Binding-site contacts:
Ligand atom C15 contacts residue MET82 of chain 1.B at 3.5 Å (hydrophobic).
Ligand atom C5 contacts residue CYS85 of chain 1.B at 2.2 Å (hydrophobic).
Ligand atom O5 contacts residue LEU74 of chain 1.B at 3.6 Å.
Ligand atom C14 contacts residue GLN116 of chain 1.B at 3.9 Å.
Ligand atom O3 contacts residue CYS85 of chain 1.B at 4.1 Å.
Ligand atom C2 contacts residue ASN84 of chain 1.B at 3.9 Å.
Ligand atom C16 contacts residue ILE81 of chain 1.B at 4.0 Å (hydrophobic).
Ligand atom O12 contacts residue GLN116 of chain 1.B at 4.0 Å.
Ligand atom O3 contacts residue GLU86 of chain 1.B at 3.2 Å (salt-bridge).
Ligand atom O9 contacts residue LEU120 of chain 1.B at 3.3 Å.
Ligand atom O9 contacts residue GLN116 of chain 1.B at 2.1 Å (h-bond).
Ligand atom C2 contacts residue MET82 of chain 1.B at 3.3 Å (hydrophobic).
Ligand atom N8 contacts residue GLN116 of chain 1.B at 4.2 Å.
Ligand atom C1 contacts residue CYS85 of chain 1.B at 2.0 Å (hydrophobic).
Ligand atom C15 contacts residue ILE81 of chain 1.B at 4.1 Å (hydrophobic).
Ligand atom N4 contacts residue GLU87 of chain 1.B at 4.0 Å.
Ligand atom C1 contacts residue LEU74 of chain 1.B at 3.9 Å (hydrophobic).
Ligand atom C9 contacts residue GLN116 of chain 1.B at 2.9 Å.
Ligand atom C6 contacts residue GLU87 of chain 1.B at 3.1 Å.
Ligand atom C24 contacts residue MET82 of chain 1.B at 4.1 Å (hydrophobic).
Ligand atom C7 contacts residue GLU87 of chain 1.B at 3.3 Å.
Ligand atom C12 contacts residue GLN116 of chain 1.B at 3.8 Å.
Ligand atom C3 contacts residue GLU87 of chain 1.B at 4.2 Å.
Ligand atom C9 contacts residue LEU120 of chain 1.B at 4.2 Å (hydrophobic).
Ligand atom C3 contacts residue GLU86 of chain 1.B at 3.4 Å.
Ligand atom C5 contacts residue LEU74 of chain 1.B at 4.2 Å (hydrophobic).
Ligand atom O5 contacts residue CYS85 of chain 1.B at 2.8 Å (h-bond).
Ligand atom C6 contacts residue LEU120 of chain 1.B at 3.3 Å (hydrophobic).
Ligand atom C16 contacts residue MET82 of chain 1.B at 4.1 Å (hydrophobic).
Ligand atom O3 contacts residue GLU87 of chain 1.B at 3.7 Å.
Ligand atom C2 contacts residue GLU86 of chain 1.B at 3.4 Å.
Ligand atom C7 contacts residue LEU120 of chain 1.B at 3.3 Å (hydrophobic).
Ligand atom N4 contacts residue CYS85 of chain 1.B at 2.9 Å (h-bond).
Ligand atom C1 contacts residue MET82 of chain 1.B at 3.3 Å (hydrophobic).
Ligand atom C13 contacts residue GLN116 of chain 1.B at 3.2 Å.
Ligand atom C2 contacts residue CYS85 of chain 1.B at 2.7 Å (hydrophobic).
Ligand atom N8 contacts residue GLU87 of chain 1.B at 4.2 Å.
Ligand atom C3 contacts residue CYS85 of chain 1.B at 3.1 Å (hydrophobic).
Ligand atom C6 contacts residue CYS85 of chain 1.B at 4.0 Å (hydrophobic).
Ligand atom O5 contacts residue LEU120 of chain 1.B at 3.4 Å.

The protein below binds the small molecule below.
Small molecule (SMILES): CCN(CC)c1ccc2cc(C(=O)NC=CN3C(=O)CCC3=O)c(=O)oc2c1

Sequence of chain 1.B:
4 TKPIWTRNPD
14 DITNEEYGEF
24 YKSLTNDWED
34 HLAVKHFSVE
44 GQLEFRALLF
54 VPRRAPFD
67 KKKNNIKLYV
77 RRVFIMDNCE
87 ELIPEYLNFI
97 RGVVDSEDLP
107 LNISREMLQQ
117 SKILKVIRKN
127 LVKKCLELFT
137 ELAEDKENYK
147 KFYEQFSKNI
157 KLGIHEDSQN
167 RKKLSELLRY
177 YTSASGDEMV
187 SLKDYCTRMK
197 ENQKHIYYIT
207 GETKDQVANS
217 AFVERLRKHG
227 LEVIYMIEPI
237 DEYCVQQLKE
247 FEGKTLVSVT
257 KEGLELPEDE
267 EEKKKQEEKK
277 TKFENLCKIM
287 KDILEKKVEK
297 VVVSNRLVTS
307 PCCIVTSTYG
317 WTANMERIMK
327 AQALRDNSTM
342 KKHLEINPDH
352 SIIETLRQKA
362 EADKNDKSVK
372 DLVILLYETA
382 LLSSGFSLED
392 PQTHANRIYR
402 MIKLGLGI